Sequence of chain 1.A:
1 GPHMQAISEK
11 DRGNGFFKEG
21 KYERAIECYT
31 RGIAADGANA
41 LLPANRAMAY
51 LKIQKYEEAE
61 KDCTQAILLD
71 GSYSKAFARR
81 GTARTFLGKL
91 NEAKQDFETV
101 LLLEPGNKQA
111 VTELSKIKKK

Binding-site contacts:
Ligand atom CA contacts residue ASN45 of chain 1.A at 3.2 Å.
Ligand atom OG contacts residue SER74 of chain 1.A at 3.3 Å (h-bond).
Ligand atom OD1 contacts residue LYS108 of chain 1.A at 2.8 Å (salt-bridge).
Ligand atom OD2 contacts residue LYS10 of chain 1.A at 3.3 Å.
Ligand atom OG1 contacts residue ASN107 of chain 1.A at 3.5 Å.
Ligand atom CB contacts residue ASN45 of chain 1.A at 3.4 Å.
Ligand atom O contacts residue ARG79 of chain 1.A at 2.9 Å (salt-bridge).
Ligand atom OD2 contacts residue ASN14 of chain 1.A at 3.0 Å (h-bond).
Ligand atom OXT contacts residue ASN14 of chain 1.A at 3.1 Å (h-bond).
Ligand atom CD contacts residue GLN109 of chain 1.A at 3.5 Å.
Ligand atom CB contacts residue ASN45 of chain 1.A at 3.6 Å.
Ligand atom CB contacts residue GLN109 of chain 1.A at 3.2 Å.
Ligand atom SD contacts residue THR82 of chain 1.A at 3.5 Å (h-bond).
Ligand atom CE contacts residue LEU51 of chain 1.A at 3.4 Å (hydrophobic).
Ligand atom N contacts residue GLN109 of chain 1.A at 3.3 Å (h-bond).
Ligand atom CG contacts residue ASN14 of chain 1.A at 3.6 Å.
Ligand atom N contacts residue ASN45 of chain 1.A at 3.1 Å (h-bond).
Ligand atom CB contacts residue ASN14 of chain 1.A at 3.4 Å.
Ligand atom C contacts residue GLU104 of chain 1.A at 3.6 Å.
Ligand atom OG contacts residue GLU104 of chain 1.A at 2.7 Å (salt-bridge).
Ligand atom CB contacts residue SER74 of chain 1.A at 3.3 Å.
Ligand atom CG2 contacts residue GLU104 of chain 1.A at 3.7 Å.
Ligand atom CB contacts residue LYS75 of chain 1.A at 3.6 Å.
Ligand atom O contacts residue MET48 of chain 1.A at 3.4 Å.
Ligand atom O contacts residue ARG79 of chain 1.A at 3.0 Å (salt-bridge).
Ligand atom OG1 contacts residue LYS108 of chain 1.A at 3.5 Å.
Ligand atom C contacts residue ASN45 of chain 1.A at 3.5 Å.
Ligand atom CB contacts residue GLU104 of chain 1.A at 3.3 Å.
Ligand atom CD contacts residue LYS52 of chain 1.A at 3.5 Å.
Ligand atom CG contacts residue ARG79 of chain 1.A at 3.5 Å.
Ligand atom CG1 contacts residue PHE17 of chain 1.A at 3.5 Å (hydrophobic).
Ligand atom CB contacts residue ASN107 of chain 1.A at 3.5 Å.
Ligand atom CA contacts residue GLU104 of chain 1.A at 3.5 Å.
Ligand atom OE2 contacts residue LYS52 of chain 1.A at 2.8 Å (salt-bridge).
Ligand atom C contacts residue ASN14 of chain 1.A at 3.5 Å.
Ligand atom CG2 contacts residue PHE17 of chain 1.A at 3.5 Å (hydrophobic).
Ligand atom CB contacts residue GLU104 of chain 1.A at 3.6 Å.
Ligand atom OE1 contacts residue LYS75 of chain 1.A at 2.8 Å (salt-bridge).
Ligand atom O contacts residue LYS75 of chain 1.A at 3.6 Å.
Ligand atom N contacts residue GLU104 of chain 1.A at 3.0 Å (salt-bridge).

The protein below binds the small molecule below.
Small molecule (SMILES): CSCC[C@H](NC(=O)[C@H](CCCNC(N)=[NH2+])NC(=O)[C@H](CO)NC(=O)[C@@H](NC(=O)[C@@H]([NH3+])CC(=O)O)[C@@H](C)O)C(=O)N[C@@H](CCC(=O)O)C(=O)N[C@@H](CCC(=O)O)C(=O)N[C@H](C(=O)N[C@@H](CC(=O)O)C(=O)O)C(C)C